Sequence of chain 1.A:
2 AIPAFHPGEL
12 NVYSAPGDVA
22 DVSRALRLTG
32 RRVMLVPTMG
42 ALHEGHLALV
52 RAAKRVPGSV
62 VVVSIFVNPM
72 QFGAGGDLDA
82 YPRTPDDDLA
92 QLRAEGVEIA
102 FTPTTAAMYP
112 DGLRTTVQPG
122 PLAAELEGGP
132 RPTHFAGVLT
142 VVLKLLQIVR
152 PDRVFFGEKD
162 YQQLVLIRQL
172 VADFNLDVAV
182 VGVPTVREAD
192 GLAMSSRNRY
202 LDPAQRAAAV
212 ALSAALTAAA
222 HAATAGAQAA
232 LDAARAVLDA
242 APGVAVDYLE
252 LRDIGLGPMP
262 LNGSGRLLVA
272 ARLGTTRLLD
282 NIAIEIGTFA

Binding-site contacts:
Ligand atom O1 contacts residue SER196 of chain 1.A at 3.5 Å.
Ligand atom C6 contacts residue HIS44 of chain 1.A at 3.2 Å.
Ligand atom O3 contacts residue GLY46 of chain 1.A at 3.2 Å (h-bond).
Ligand atom C7 contacts residue HIS47 of chain 1.A at 3.5 Å.
Ligand atom C20 contacts residue GLY158 of chain 1.A at 4.1 Å.
Ligand atom O1 contacts residue HIS44 of chain 1.A at 2.8 Å (h-bond).
Ligand atom O3 contacts residue LEU50 of chain 1.A at 3.4 Å.
Ligand atom C9 contacts residue SER197 of chain 1.A at 3.8 Å.
Ligand atom C6 contacts residue MET195 of chain 1.A at 3.3 Å (hydrophobic).
Ligand atom O2 contacts residue LYS160 of chain 1.A at 2.4 Å (salt-bridge).
Ligand atom C20 contacts residue PRO185 of chain 1.A at 3.5 Å (hydrophobic).
Ligand atom O4 contacts residue GLY46 of chain 1.A at 3.6 Å.
Ligand atom O1 contacts residue SER197 of chain 1.A at 3.0 Å (h-bond).
Ligand atom C5 contacts residue LYS160 of chain 1.A at 3.8 Å.
Ligand atom C5 contacts residue HIS44 of chain 1.A at 3.7 Å.
Ligand atom C20 contacts residue VAL187 of chain 1.A at 3.8 Å (hydrophobic).
Ligand atom C20 contacts residue GLY46 of chain 1.A at 3.4 Å.
Ligand atom C4 contacts residue LYS160 of chain 1.A at 4.1 Å.
Ligand atom O2 contacts residue SER197 of chain 1.A at 3.8 Å.
Ligand atom O2 contacts residue ASP161 of chain 1.A at 4.1 Å.
Ligand atom C9 contacts residue LYS160 of chain 1.A at 3.4 Å.
Ligand atom C6 contacts residue LYS160 of chain 1.A at 3.8 Å.
Ligand atom O1 contacts residue HIS47 of chain 1.A at 4.0 Å.
Ligand atom C3 contacts residue GLY46 of chain 1.A at 3.7 Å.
Ligand atom C20 contacts residue THR186 of chain 1.A at 4.1 Å.
Ligand atom O4 contacts residue PRO185 of chain 1.A at 4.0 Å.
Ligand atom C8 contacts residue LYS160 of chain 1.A at 3.7 Å.
Ligand atom O3 contacts residue GLY158 of chain 1.A at 3.3 Å.
Ligand atom C8 contacts residue ASP161 of chain 1.A at 3.2 Å.
Ligand atom C1 contacts residue HIS44 of chain 1.A at 3.7 Å.
Ligand atom O4 contacts residue VAL187 of chain 1.A at 3.1 Å (h-bond).
Ligand atom C5 contacts residue MET195 of chain 1.A at 3.2 Å (hydrophobic).
Ligand atom C4 contacts residue GLY46 of chain 1.A at 3.6 Å.
Ligand atom O4 contacts residue THR186 of chain 1.A at 3.5 Å.
Ligand atom C3 contacts residue GLY158 of chain 1.A at 3.9 Å.
Ligand atom C5 contacts residue GLY46 of chain 1.A at 4.0 Å.
Ligand atom C9 contacts residue HIS44 of chain 1.A at 3.8 Å.
Ligand atom C7 contacts residue HIS44 of chain 1.A at 4.0 Å.
Ligand atom O2 contacts residue SER196 of chain 1.A at 2.8 Å (h-bond).
Ligand atom C9 contacts residue SER196 of chain 1.A at 3.7 Å.

This protein binds this small molecule.
Small molecule (SMILES): O=C(O)CCc1ccc2c(c1)OCO2